Binding-site contacts:
Ligand atom C5 contacts residue GLY114 of chain 1.A at 4.5 Å.
Ligand atom C2 contacts residue ASN103 of chain 1.A at 2.5 Å.
Ligand atom C5 contacts residue ASN103 of chain 1.A at 3.7 Å.
Ligand atom C7 contacts residue ASN103 of chain 1.A at 3.4 Å.
Ligand atom C6 contacts residue GLY114 of chain 1.A at 4.4 Å.
Ligand atom O5 contacts residue ARG113 of chain 1.A at 4.1 Å.
Ligand atom C3 contacts residue ASN103 of chain 1.A at 3.8 Å.
Ligand atom O5 contacts residue GLY114 of chain 1.A at 4.1 Å.
Ligand atom C4 contacts residue ASN103 of chain 1.A at 4.2 Å.
Ligand atom O7 contacts residue ASN103 of chain 1.A at 4.3 Å.
Ligand atom C1 contacts residue ASN103 of chain 1.A at 1.4 Å.
Ligand atom C6 contacts residue ARG113 of chain 1.A at 4.1 Å.
Ligand atom O6 contacts residue GLY114 of chain 1.A at 4.3 Å.
Ligand atom N2 contacts residue ASN103 of chain 1.A at 2.9 Å (h-bond).
Ligand atom O6 contacts residue ARG113 of chain 1.A at 3.5 Å (salt-bridge).
Ligand atom C8 contacts residue ASN103 of chain 1.A at 3.4 Å.
Ligand atom O5 contacts residue ASN103 of chain 1.A at 2.4 Å (h-bond).

The protein below binds the small molecule below.
Small molecule (SMILES): CC(=O)N[C@@H]1[C@@H](O)[C@H](O)[C@@H](CO)O[C@H]1O

Sequence of chain 1.A:
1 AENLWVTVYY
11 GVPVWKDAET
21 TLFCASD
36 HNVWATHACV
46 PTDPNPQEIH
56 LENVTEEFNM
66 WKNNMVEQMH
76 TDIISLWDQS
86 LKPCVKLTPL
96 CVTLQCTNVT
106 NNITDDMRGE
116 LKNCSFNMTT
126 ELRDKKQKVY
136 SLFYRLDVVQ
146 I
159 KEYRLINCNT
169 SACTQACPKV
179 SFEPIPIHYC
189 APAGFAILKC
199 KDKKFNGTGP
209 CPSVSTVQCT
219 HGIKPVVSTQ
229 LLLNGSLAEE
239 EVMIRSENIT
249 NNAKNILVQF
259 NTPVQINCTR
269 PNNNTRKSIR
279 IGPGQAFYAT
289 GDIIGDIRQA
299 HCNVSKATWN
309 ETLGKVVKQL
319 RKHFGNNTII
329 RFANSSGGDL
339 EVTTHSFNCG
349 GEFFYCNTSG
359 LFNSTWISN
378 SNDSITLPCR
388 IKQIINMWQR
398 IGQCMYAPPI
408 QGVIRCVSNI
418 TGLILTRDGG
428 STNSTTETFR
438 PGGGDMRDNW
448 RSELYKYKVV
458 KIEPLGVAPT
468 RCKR